This small molecule binds to this protein.
Small molecule (SMILES): Cc1cnc(Nc2ccc(C(=O)NC3CCN(C)CC3)c(F)c2)nc1Nc1ccc(Cl)c(NS(=O)(=O)C(C)(C)C)c1

Sequence of chain 1.A:
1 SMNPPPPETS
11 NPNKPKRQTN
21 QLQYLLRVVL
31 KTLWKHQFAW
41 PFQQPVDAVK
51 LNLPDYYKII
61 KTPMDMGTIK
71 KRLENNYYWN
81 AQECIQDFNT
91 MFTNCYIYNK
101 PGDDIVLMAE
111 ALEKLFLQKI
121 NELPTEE

Binding-site contacts:
Ligand atom C14 contacts residue PRO41 of chain 1.A at 3.7 Å (hydrophobic).
Ligand atom C39 contacts residue LEU53 of chain 1.A at 3.9 Å (hydrophobic).
Ligand atom C07 contacts residue TRP40 of chain 1.A at 3.8 Å (hydrophobic).
Ligand atom C28 contacts residue LEU53 of chain 1.A at 3.8 Å (hydrophobic).
Ligand atom C19 contacts residue PRO41 of chain 1.A at 3.5 Å (hydrophobic).
Ligand atom F27 contacts residue LEU51 of chain 1.A at 3.5 Å.
Ligand atom N16 contacts residue PRO41 of chain 1.A at 3.4 Å (h-bond).
Ligand atom C20 contacts residue ILE105 of chain 1.A at 3.8 Å (hydrophobic).
Ligand atom C18 contacts residue ILE105 of chain 1.A at 3.9 Å (hydrophobic).
Ligand atom C13 contacts residue TRP40 of chain 1.A at 3.9 Å (hydrophobic).
Ligand atom C20 contacts residue ASN99 of chain 1.A at 3.7 Å.
Ligand atom C17 contacts residue ILE105 of chain 1.A at 3.7 Å (hydrophobic).
Ligand atom N41 contacts residue ILE105 of chain 1.A at 3.9 Å.
Ligand atom C18 contacts residue VAL46 of chain 1.A at 3.8 Å (hydrophobic).
Ligand atom C37 contacts residue LEU51 of chain 1.A at 3.8 Å (hydrophobic).
Ligand atom C15 contacts residue PRO41 of chain 1.A at 3.7 Å (hydrophobic).
Ligand atom C09 contacts residue MET108 of chain 1.A at 3.8 Å (hydrophobic).
Ligand atom CL1 contacts residue LEU51 of chain 1.A at 3.8 Å.
Ligand atom C13 contacts residue LEU51 of chain 1.A at 3.9 Å (hydrophobic).
Ligand atom N21 contacts residue ASN99 of chain 1.A at 3.0 Å (h-bond).
Ligand atom C40 contacts residue ASN99 of chain 1.A at 3.3 Å.
Ligand atom C08 contacts residue ASP104 of chain 1.A at 3.5 Å.
Ligand atom C09 contacts residue PRO41 of chain 1.A at 3.5 Å (hydrophobic).
Ligand atom N21 contacts residue ILE105 of chain 1.A at 3.8 Å.
Ligand atom C25 contacts residue LEU53 of chain 1.A at 3.7 Å (hydrophobic).
Ligand atom C37 contacts residue ASN52 of chain 1.A at 3.8 Å.
Ligand atom C19 contacts residue PHE42 of chain 1.A at 3.7 Å (hydrophobic).
Ligand atom N30 contacts residue LEU53 of chain 1.A at 3.8 Å.
Ligand atom C09 contacts residue TRP40 of chain 1.A at 3.6 Å (hydrophobic).
Ligand atom C02 contacts residue LEU51 of chain 1.A at 3.8 Å (hydrophobic).
Ligand atom C02 contacts residue TRP40 of chain 1.A at 3.9 Å (hydrophobic).
Ligand atom CL1 contacts residue TRP40 of chain 1.A at 3.8 Å.
Ligand atom C22 contacts residue ASN99 of chain 1.A at 3.7 Å.
Ligand atom N23 contacts residue ASN99 of chain 1.A at 2.9 Å (h-bond).
Ligand atom C22 contacts residue ILE105 of chain 1.A at 3.9 Å (hydrophobic).
Ligand atom O11 contacts residue ILE105 of chain 1.A at 3.4 Å.
Ligand atom N16 contacts residue ILE105 of chain 1.A at 3.9 Å.
Ligand atom C19 contacts residue VAL46 of chain 1.A at 3.7 Å (hydrophobic).
Ligand atom C14 contacts residue LEU51 of chain 1.A at 3.8 Å (hydrophobic).
Ligand atom C24 contacts residue ASN99 of chain 1.A at 3.6 Å.